Sequence of chain 1.B:
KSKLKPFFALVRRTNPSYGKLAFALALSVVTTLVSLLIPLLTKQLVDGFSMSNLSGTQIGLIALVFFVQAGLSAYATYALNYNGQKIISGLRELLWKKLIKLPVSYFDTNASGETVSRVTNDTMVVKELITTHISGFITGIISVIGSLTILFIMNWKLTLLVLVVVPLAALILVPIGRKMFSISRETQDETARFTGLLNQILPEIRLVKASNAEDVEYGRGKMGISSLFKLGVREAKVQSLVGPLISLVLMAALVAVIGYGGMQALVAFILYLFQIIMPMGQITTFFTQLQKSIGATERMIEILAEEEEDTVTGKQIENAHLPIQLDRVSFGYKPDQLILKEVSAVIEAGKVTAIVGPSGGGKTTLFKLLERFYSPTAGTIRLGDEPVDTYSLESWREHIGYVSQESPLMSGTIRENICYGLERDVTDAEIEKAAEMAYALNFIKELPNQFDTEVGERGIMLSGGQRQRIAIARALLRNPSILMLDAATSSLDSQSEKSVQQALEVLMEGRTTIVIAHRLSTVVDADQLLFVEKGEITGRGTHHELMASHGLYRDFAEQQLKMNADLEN

This small molecule binds to this protein.
Small molecule (SMILES): CCNc1cc2oc3c/c(=[NH+]/CC)c(C)cc-3c(-c3ccccc3C(=O)OCC)c2cc1C

Sequence of chain 1.A:
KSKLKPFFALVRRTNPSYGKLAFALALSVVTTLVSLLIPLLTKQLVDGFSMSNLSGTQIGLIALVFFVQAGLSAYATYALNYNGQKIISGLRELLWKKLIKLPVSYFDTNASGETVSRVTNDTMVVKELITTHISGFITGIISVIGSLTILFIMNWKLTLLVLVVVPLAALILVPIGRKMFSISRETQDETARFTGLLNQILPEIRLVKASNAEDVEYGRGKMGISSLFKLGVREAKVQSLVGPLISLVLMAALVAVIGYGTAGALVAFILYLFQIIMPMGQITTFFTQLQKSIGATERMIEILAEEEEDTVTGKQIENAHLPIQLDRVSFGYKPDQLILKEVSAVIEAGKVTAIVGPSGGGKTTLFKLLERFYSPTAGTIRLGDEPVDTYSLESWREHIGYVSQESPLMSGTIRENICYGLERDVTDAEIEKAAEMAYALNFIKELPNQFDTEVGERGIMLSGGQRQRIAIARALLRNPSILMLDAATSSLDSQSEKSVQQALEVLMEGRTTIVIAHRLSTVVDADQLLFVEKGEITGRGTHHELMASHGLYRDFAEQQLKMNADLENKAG

Binding-site contacts:
Ligand atom C10 contacts residue ILE304 of chain 1.A at 3.4 Å (hydrophobic).
Ligand atom N1 contacts residue ILE304 of chain 1.A at 3.8 Å.
Ligand atom C8 contacts residue ILE304 of chain 1.A at 4.2 Å (hydrophobic).
Ligand atom C18 contacts residue SER53 of chain 1.B at 4.0 Å.
Ligand atom C20 contacts residue PHE85 of chain 1.B at 4.2 Å (hydrophobic).
Ligand atom C18 contacts residue ILE56 of chain 1.B at 4.3 Å (hydrophobic).
Ligand atom C4 contacts residue SER91 of chain 1.B at 4.5 Å.
Ligand atom C23 contacts residue LEU268 of chain 1.A at 2.2 Å (hydrophobic).
Ligand atom C28 contacts residue ILE56 of chain 1.B at 4.4 Å (hydrophobic).
Ligand atom C17 contacts residue SER53 of chain 1.B at 3.6 Å.
Ligand atom C22 contacts residue LEU268 of chain 1.A at 3.1 Å (hydrophobic).
Ligand atom C12 contacts residue ILE304 of chain 1.A at 4.5 Å (hydrophobic).
Ligand atom C23 contacts residue ILE304 of chain 1.A at 3.5 Å (hydrophobic).
Ligand atom C7 contacts residue ILE304 of chain 1.A at 3.6 Å (hydrophobic).
Ligand atom C16 contacts residue VAL52 of chain 1.B at 4.1 Å (hydrophobic).
Ligand atom C22 contacts residue ILE304 of chain 1.A at 4.2 Å (hydrophobic).
Ligand atom N1 contacts residue LEU268 of chain 1.A at 4.0 Å.
Ligand atom C29 contacts residue ILE56 of chain 1.B at 3.9 Å (hydrophobic).
Ligand atom C17 contacts residue VAL52 of chain 1.B at 4.3 Å (hydrophobic).
Ligand atom O1 contacts residue ILE304 of chain 1.A at 3.9 Å.
Ligand atom C11 contacts residue ILE304 of chain 1.A at 3.9 Å (hydrophobic).
Ligand atom C15 contacts residue ALA88 of chain 1.B at 4.3 Å (hydrophobic).